Binding-site contacts:
Ligand atom C4C contacts residue PHE14 of chain 1.F at 3.6 Å (hydrophobic).
Ligand atom CMB contacts residue ILE67 of chain 1.G at 3.6 Å (hydrophobic).
Ligand atom OA contacts residue SER65 of chain 1.G at 3.2 Å.
Ligand atom O1C contacts residue LYS41 of chain 1.F at 2.9 Å (salt-bridge).
Ligand atom C2D contacts residue MET39 of chain 1.F at 3.6 Å (hydrophobic).
Ligand atom CAD contacts residue ASP36 of chain 1.F at 3.2 Å.
Ligand atom CMD contacts residue GLU37 of chain 1.F at 3.4 Å.
Ligand atom OD contacts residue PRO23 of chain 1.F at 3.6 Å.
Ligand atom CAA contacts residue CYS19 of chain 1.F at 1.8 Å (hydrophobic).
Ligand atom C3A contacts residue CYS19 of chain 1.F at 2.6 Å (hydrophobic).
Ligand atom CGB contacts residue ARG21 of chain 1.F at 3.4 Å.
Ligand atom C4A contacts residue CYS19 of chain 1.F at 3.2 Å (hydrophobic).
Ligand atom OD contacts residue GLU25 of chain 1.F at 3.3 Å (salt-bridge).
Ligand atom CHA contacts residue CYS19 of chain 1.F at 3.4 Å (hydrophobic).
Ligand atom ND contacts residue GLU25 of chain 1.F at 3.4 Å (salt-bridge).
Ligand atom C4D contacts residue MET39 of chain 1.F at 3.6 Å (hydrophobic).
Ligand atom OD contacts residue LYS24 of chain 1.F at 3.4 Å (salt-bridge).
Ligand atom NB contacts residue ARG21 of chain 1.F at 3.5 Å (salt-bridge).
Ligand atom CHC contacts residue PHE14 of chain 1.F at 3.6 Å (hydrophobic).
Ligand atom CGC contacts residue PHE14 of chain 1.F at 3.5 Å (hydrophobic).
Ligand atom O1B contacts residue ARG21 of chain 1.F at 2.6 Å (salt-bridge).
Ligand atom CBD contacts residue ASP36 of chain 1.F at 3.2 Å.
Ligand atom C4B contacts residue ARG21 of chain 1.F at 3.5 Å.
Ligand atom CMD contacts residue MET38 of chain 1.F at 3.6 Å (hydrophobic).
Ligand atom CBD contacts residue TYR26 of chain 1.F at 3.5 Å (hydrophobic).
Ligand atom O2C contacts residue PHE14 of chain 1.F at 3.1 Å.
Ligand atom O2B contacts residue ARG21 of chain 1.F at 3.1 Å (salt-bridge).
Ligand atom CAC contacts residue GLU25 of chain 1.F at 3.6 Å.
Ligand atom C4D contacts residue PRO23 of chain 1.F at 3.6 Å (hydrophobic).
Ligand atom OA contacts residue SER68 of chain 1.G at 3.7 Å.
Ligand atom C1C contacts residue ARG21 of chain 1.F at 3.6 Å.
Ligand atom C3D contacts residue PRO23 of chain 1.F at 3.6 Å (hydrophobic).
Ligand atom CMA contacts residue SER20 of chain 1.F at 3.5 Å.
Ligand atom CBA contacts residue CYS19 of chain 1.F at 2.6 Å (hydrophobic).
Ligand atom OD contacts residue MET39 of chain 1.F at 3.5 Å.
Ligand atom CAD contacts residue MET38 of chain 1.F at 3.5 Å (hydrophobic).
Ligand atom OD contacts residue TYR26 of chain 1.F at 3.1 Å (h-bond).
Ligand atom CBB contacts residue ILE67 of chain 1.G at 3.5 Å (hydrophobic).
Ligand atom C4A contacts residue ARG21 of chain 1.F at 3.5 Å.
Ligand atom CHB contacts residue ARG21 of chain 1.F at 3.2 Å.

Sequence of chain 1.H:
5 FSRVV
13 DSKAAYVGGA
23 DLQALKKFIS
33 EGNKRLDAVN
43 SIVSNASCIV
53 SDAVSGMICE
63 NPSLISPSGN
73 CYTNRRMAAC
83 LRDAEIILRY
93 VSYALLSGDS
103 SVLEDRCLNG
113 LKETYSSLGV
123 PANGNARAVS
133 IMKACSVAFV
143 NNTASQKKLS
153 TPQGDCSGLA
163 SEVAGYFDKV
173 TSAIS

A small-molecule ligand and the protein it binds are described below.
Small molecule (SMILES): C=CC1=C(C)[C@@H](CC2=N/C(=C\c3[nH]c(/C=C4\NC(=O)C(C)=C4C=C)c(C)c3CCC(=O)O)C(CCC(=O)O)=C2C)NC1=O

Sequence of chain 1.F:
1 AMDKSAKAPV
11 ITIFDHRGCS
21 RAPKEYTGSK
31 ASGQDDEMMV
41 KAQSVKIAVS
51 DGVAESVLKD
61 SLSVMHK

Sequence of chain 1.E:
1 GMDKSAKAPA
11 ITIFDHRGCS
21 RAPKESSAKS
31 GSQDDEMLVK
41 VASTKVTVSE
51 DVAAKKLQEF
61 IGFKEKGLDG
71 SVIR

Sequence of chain 1.G:
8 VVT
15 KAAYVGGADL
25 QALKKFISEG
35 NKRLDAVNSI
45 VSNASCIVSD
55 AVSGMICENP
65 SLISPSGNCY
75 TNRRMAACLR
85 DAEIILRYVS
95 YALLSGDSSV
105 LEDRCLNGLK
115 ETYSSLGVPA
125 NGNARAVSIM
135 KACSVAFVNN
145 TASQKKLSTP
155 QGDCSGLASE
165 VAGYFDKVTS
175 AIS